Binding-site contacts:
Ligand atom C2 contacts residue TRP205 of chain 1.A at 3.7 Å (hydrophobic).
Ligand atom C9 contacts residue PHE162 of chain 1.A at 3.5 Å (hydrophobic).
Ligand atom C3 contacts residue CYS209 of chain 1.A at 3.8 Å (hydrophobic).
Ligand atom N2 contacts residue GLY216 of chain 1.A at 3.2 Å.
Ligand atom N5 contacts residue PHE162 of chain 1.A at 3.4 Å.
Ligand atom C18 contacts residue PHE162 of chain 1.A at 3.7 Å (hydrophobic).
Ligand atom N contacts residue GLN182 of chain 1.A at 3.6 Å.
Ligand atom C20 contacts residue THR84 of chain 1.A at 3.5 Å.
Ligand atom C7 contacts residue TRP205 of chain 1.A at 3.6 Å (hydrophobic).
Ligand atom N1 contacts residue GLY208 of chain 1.A at 3.1 Å (h-bond).
Ligand atom C4 contacts residue GLN182 of chain 1.A at 3.6 Å.
Ligand atom N1 contacts residue ALA180 of chain 1.A at 3.3 Å (h-bond).
Ligand atom C13 contacts residue GLY206 of chain 1.A at 3.4 Å.
Ligand atom C3A contacts residue TRP205 of chain 1.A at 3.6 Å (hydrophobic).
Ligand atom C11 contacts residue TYR85 of chain 1.A at 3.8 Å (hydrophobic).
Ligand atom C22 contacts residue GLU83 of chain 1.A at 3.2 Å.
Ligand atom C1 contacts residue ALA180 of chain 1.A at 3.2 Å (hydrophobic).
Ligand atom C15 contacts residue TRP205 of chain 1.A at 3.7 Å (hydrophobic).
Ligand atom C26 contacts residue TYR85 of chain 1.A at 3.5 Å (hydrophobic).
Ligand atom N contacts residue SER185 of chain 1.A at 3.1 Å (h-bond).
Ligand atom C1 contacts residue ASP179 of chain 1.A at 3.5 Å.
Ligand atom N2 contacts residue ALA180 of chain 1.A at 3.3 Å (h-bond).
Ligand atom C6 contacts residue TRP205 of chain 1.A at 3.6 Å (hydrophobic).
Ligand atom C3 contacts residue GLY208 of chain 1.A at 3.4 Å.
Ligand atom C22 contacts residue PHE162 of chain 1.A at 3.5 Å (hydrophobic).
Ligand atom C19 contacts residue TRP205 of chain 1.A at 3.7 Å (hydrophobic).
Ligand atom C2 contacts residue ALA180 of chain 1.A at 3.7 Å (hydrophobic).
Ligand atom C20 contacts residue PHE162 of chain 1.A at 3.5 Å (hydrophobic).
Ligand atom N1 contacts residue ASP179 of chain 1.A at 2.5 Å (salt-bridge).
Ligand atom C15 contacts residue PHE162 of chain 1.A at 3.5 Å (hydrophobic).
Ligand atom N2 contacts residue ASP179 of chain 1.A at 2.9 Å (salt-bridge).
Ligand atom C20 contacts residue TRP205 of chain 1.A at 3.7 Å (hydrophobic).
Ligand atom C19 contacts residue PHE162 of chain 1.A at 3.7 Å (hydrophobic).
Ligand atom C10 contacts residue TRP205 of chain 1.A at 3.6 Å (hydrophobic).
Ligand atom C14 contacts residue SER204 of chain 1.A at 3.6 Å.
Ligand atom C7 contacts residue VAL203 of chain 1.A at 3.7 Å (hydrophobic).
Ligand atom C14 contacts residue HIS42 of chain 1.A at 3.0 Å.
Ligand atom C21 contacts residue THR84 of chain 1.A at 3.1 Å.
Ligand atom C6 contacts residue SER185 of chain 1.A at 3.5 Å.
Ligand atom C10 contacts residue TYR85 of chain 1.A at 3.4 Å (hydrophobic).

Sequence of chain 1.A:
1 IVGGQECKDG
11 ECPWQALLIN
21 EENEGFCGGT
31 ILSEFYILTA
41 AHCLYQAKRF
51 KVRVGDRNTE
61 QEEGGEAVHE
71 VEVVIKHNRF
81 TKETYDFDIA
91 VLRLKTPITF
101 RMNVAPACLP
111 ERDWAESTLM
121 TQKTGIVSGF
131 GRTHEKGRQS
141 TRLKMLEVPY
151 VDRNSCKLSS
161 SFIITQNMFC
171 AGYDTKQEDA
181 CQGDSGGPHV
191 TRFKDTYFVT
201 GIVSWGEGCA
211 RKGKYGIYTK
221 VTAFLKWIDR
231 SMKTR

The small molecule below binds the protein below.
Small molecule (SMILES): [H]/N=C(\N)c1ccc(NCc2nc3cc(C4(/C(=N\OCC(=O)OCC)c5ccccn5)CC4)ccc3n2C)cc1